Sequence of chain 1.H:
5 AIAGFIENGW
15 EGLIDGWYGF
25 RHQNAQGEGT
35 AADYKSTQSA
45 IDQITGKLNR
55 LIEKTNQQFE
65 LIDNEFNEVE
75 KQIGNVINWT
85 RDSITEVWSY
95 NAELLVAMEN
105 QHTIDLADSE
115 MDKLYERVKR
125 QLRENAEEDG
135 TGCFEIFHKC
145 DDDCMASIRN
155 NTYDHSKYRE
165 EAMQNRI

Binding-site contacts:
Ligand atom C1 contacts residue THR313 of chain 1.G at 3.9 Å.
Ligand atom O7 contacts residue ASN32 of chain 1.G at 3.7 Å.
Ligand atom C5 contacts residue THR313 of chain 1.G at 4.5 Å.
Ligand atom C1 contacts residue ASN32 of chain 1.G at 1.4 Å.
Ligand atom O5 contacts residue THR313 of chain 1.G at 3.3 Å (h-bond).
Ligand atom O6 contacts residue LEU52 of chain 1.H at 3.9 Å.
Ligand atom C3 contacts residue ASN32 of chain 1.G at 3.7 Å.
Ligand atom C6 contacts residue THR34 of chain 1.G at 3.4 Å.
Ligand atom O6 contacts residue THR313 of chain 1.G at 3.7 Å.
Ligand atom O3 contacts residue ASN32 of chain 1.G at 4.5 Å.
Ligand atom O6 contacts residue THR34 of chain 1.G at 4.1 Å.
Ligand atom O5 contacts residue ASN32 of chain 1.G at 2.3 Å (h-bond).
Ligand atom N2 contacts residue ASN32 of chain 1.G at 2.9 Å (h-bond).
Ligand atom C8 contacts residue THR34 of chain 1.G at 3.9 Å.
Ligand atom C5 contacts residue ASN32 of chain 1.G at 3.6 Å.
Ligand atom C2 contacts residue ASN32 of chain 1.G at 2.3 Å.
Ligand atom C7 contacts residue ASN32 of chain 1.G at 3.5 Å.
Ligand atom C4 contacts residue ASN32 of chain 1.G at 4.1 Å.
Ligand atom O5 contacts residue ALA33 of chain 1.G at 4.3 Å.
Ligand atom C6 contacts residue THR313 of chain 1.G at 4.5 Å.
Ligand atom C5 contacts residue THR34 of chain 1.G at 4.5 Å.

Sequence of chain 1.G:
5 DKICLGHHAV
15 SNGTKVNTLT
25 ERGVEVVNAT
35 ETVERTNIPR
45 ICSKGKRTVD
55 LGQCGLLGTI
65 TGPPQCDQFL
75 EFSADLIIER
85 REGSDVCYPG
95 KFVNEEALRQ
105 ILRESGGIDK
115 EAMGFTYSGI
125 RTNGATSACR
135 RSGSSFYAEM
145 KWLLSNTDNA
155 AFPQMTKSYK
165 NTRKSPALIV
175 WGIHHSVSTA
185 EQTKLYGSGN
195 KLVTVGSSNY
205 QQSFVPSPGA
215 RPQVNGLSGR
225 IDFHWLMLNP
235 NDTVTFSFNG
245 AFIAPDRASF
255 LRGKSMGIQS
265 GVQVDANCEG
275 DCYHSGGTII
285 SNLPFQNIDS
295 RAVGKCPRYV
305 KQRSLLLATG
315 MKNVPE

A protein and the small-molecule ligand that binds it are described below.
Small molecule (SMILES): CC(=O)N[C@H]1[C@H](O[C@H]2[C@H](O)[C@@H](NC(C)=O)CO[C@@H]2CO)O[C@H](CO)[C@@H](O[C@@H]2O[C@H](CO)[C@@H](O)[C@H](O)[C@@H]2O)[C@@H]1O